Binding-site contacts:
Ligand atom C8 contacts residue NAG1 of chain 40.K at 4.3 Å.
Ligand atom C1 contacts residue ASN96 of chain 40.F at 1.4 Å.
Ligand atom O7 contacts residue ASN77 of chain 40.F at 3.4 Å (h-bond).
Ligand atom C8 contacts residue LYS76 of chain 40.F at 4.0 Å.
Ligand atom C7 contacts residue ASN96 of chain 40.F at 3.5 Å.
Ligand atom O7 contacts residue GLY75 of chain 40.F at 4.0 Å.
Ligand atom N2 contacts residue GLY75 of chain 40.F at 2.6 Å (h-bond).
Ligand atom C7 contacts residue GLY75 of chain 40.F at 2.9 Å.
Ligand atom O7 contacts residue NAG1 of chain 40.K at 3.4 Å.
Ligand atom C8 contacts residue GLY75 of chain 40.F at 2.5 Å.
Ligand atom C2 contacts residue GLY75 of chain 40.F at 3.8 Å.
Ligand atom C1 contacts residue GLY75 of chain 40.F at 3.9 Å.
Ligand atom C4 contacts residue ASN96 of chain 40.F at 4.2 Å.
Ligand atom C7 contacts residue ASN77 of chain 40.F at 3.8 Å.
Ligand atom C7 contacts residue NAG1 of chain 40.K at 4.3 Å.
Ligand atom O7 contacts residue ASN96 of chain 40.F at 3.4 Å (h-bond).
Ligand atom C8 contacts residue ASN77 of chain 40.F at 3.7 Å.
Ligand atom N2 contacts residue ASN96 of chain 40.F at 3.1 Å (h-bond).
Ligand atom C5 contacts residue ASN96 of chain 40.F at 3.5 Å.
Ligand atom O5 contacts residue ASN96 of chain 40.F at 2.2 Å (h-bond).
Ligand atom C3 contacts residue GLY75 of chain 40.F at 4.4 Å.
Ligand atom C3 contacts residue ASN96 of chain 40.F at 3.8 Å.
Ligand atom C2 contacts residue ASN96 of chain 40.F at 2.6 Å.

Sequence of chain 40.F:
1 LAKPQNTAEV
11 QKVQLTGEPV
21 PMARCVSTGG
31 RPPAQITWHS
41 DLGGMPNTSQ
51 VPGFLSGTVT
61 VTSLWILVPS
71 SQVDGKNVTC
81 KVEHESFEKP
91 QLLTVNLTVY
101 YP

The small molecule below binds the protein below.
Small molecule (SMILES): CC(=O)N[C@H]1[C@H](O[C@H]2[C@H](O)[C@@H](NC(C)=O)CO[C@@H]2CO)O[C@H](CO)[C@@H](O[C@@H]2O[C@H](CO)[C@@H](O)[C@H](O)[C@@H]2O)[C@@H]1O